Sequence of chain 1.A:
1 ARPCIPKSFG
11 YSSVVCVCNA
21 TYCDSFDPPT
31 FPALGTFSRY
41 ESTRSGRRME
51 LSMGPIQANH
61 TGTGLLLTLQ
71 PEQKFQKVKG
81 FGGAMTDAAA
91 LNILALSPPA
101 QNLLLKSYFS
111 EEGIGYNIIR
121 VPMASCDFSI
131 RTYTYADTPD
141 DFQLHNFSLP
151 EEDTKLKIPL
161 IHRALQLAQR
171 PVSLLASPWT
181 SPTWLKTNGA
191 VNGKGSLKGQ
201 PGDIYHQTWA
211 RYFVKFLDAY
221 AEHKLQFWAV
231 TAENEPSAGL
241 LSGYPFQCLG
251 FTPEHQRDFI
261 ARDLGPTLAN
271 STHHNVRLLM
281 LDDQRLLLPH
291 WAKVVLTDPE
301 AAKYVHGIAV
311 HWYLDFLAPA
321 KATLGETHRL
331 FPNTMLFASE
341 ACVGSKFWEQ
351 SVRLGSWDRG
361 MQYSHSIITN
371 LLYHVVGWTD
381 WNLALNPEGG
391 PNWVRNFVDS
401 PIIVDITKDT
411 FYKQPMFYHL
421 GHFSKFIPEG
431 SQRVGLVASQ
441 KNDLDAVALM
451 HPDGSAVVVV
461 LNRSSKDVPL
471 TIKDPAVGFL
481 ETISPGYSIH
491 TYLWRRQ

Binding-site contacts:
Ligand atom C4 contacts residue ASN146 of chain 1.A at 4.2 Å.
Ligand atom C8 contacts residue THR138 of chain 1.A at 4.0 Å.
Ligand atom N2 contacts residue ASN146 of chain 1.A at 3.0 Å (h-bond).
Ligand atom O5 contacts residue ASN146 of chain 1.A at 2.3 Å (h-bond).
Ligand atom O5 contacts residue HIS145 of chain 1.A at 4.3 Å.
Ligand atom C5 contacts residue ASN146 of chain 1.A at 3.7 Å.
Ligand atom O7 contacts residue ASN146 of chain 1.A at 3.8 Å.
Ligand atom C1 contacts residue ASN146 of chain 1.A at 1.4 Å.
Ligand atom C7 contacts residue ASN146 of chain 1.A at 3.6 Å.
Ligand atom C2 contacts residue ASN146 of chain 1.A at 2.5 Å.
Ligand atom C3 contacts residue ASN146 of chain 1.A at 3.8 Å.
Ligand atom C7 contacts residue THR138 of chain 1.A at 4.3 Å.

This small molecule binds to this protein.
Small molecule (SMILES): CC(=O)N[C@@H]1[C@@H](O)[C@H](O)[C@@H](CO)O[C@H]1O